Sequence of chain 1.A:
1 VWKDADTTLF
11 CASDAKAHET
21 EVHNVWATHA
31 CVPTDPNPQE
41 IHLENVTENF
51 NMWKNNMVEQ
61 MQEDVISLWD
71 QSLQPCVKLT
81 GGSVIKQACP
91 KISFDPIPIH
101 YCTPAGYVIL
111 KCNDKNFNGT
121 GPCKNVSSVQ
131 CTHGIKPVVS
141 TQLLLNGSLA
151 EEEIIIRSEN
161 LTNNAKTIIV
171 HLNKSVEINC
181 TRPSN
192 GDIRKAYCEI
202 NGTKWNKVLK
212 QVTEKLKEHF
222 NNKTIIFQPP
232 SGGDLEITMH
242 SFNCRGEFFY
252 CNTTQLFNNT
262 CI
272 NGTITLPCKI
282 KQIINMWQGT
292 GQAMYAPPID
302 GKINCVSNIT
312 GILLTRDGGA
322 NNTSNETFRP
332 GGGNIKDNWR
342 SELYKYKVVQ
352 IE

The small molecule below binds the protein below.
Small molecule (SMILES): CC(=O)N[C@@H]1[C@@H](O)[C@H](O)[C@@H](CO)O[C@H]1O

Binding-site contacts:
Ligand atom C8 contacts residue SER158 of chain 1.A at 3.9 Å.
Ligand atom C3 contacts residue THR120 of chain 1.A at 4.2 Å.
Ligand atom O5 contacts residue THR120 of chain 1.A at 3.6 Å (h-bond).
Ligand atom C7 contacts residue ASN118 of chain 1.A at 3.2 Å.
Ligand atom C6 contacts residue THR120 of chain 1.A at 4.1 Å.
Ligand atom C6 contacts residue PRO122 of chain 1.A at 4.5 Å (hydrophobic).
Ligand atom C6 contacts residue GLY121 of chain 1.A at 4.5 Å.
Ligand atom C1 contacts residue ASN118 of chain 1.A at 1.4 Å.
Ligand atom O6 contacts residue GLY121 of chain 1.A at 3.9 Å.
Ligand atom C8 contacts residue LEU161 of chain 1.A at 4.2 Å (hydrophobic).
Ligand atom O5 contacts residue ASN118 of chain 1.A at 2.4 Å (h-bond).
Ligand atom O6 contacts residue THR120 of chain 1.A at 3.4 Å (h-bond).
Ligand atom C2 contacts residue ASN118 of chain 1.A at 2.4 Å.
Ligand atom O7 contacts residue ASN118 of chain 1.A at 3.4 Å (h-bond).
Ligand atom C8 contacts residue ILE156 of chain 1.A at 3.8 Å (hydrophobic).
Ligand atom C5 contacts residue ASN118 of chain 1.A at 3.6 Å.
Ligand atom C1 contacts residue THR120 of chain 1.A at 3.7 Å.
Ligand atom O7 contacts residue HIS220 of chain 1.A at 3.6 Å.
Ligand atom C8 contacts residue ASN118 of chain 1.A at 4.2 Å.
Ligand atom C4 contacts residue ASN118 of chain 1.A at 4.2 Å.
Ligand atom C2 contacts residue THR120 of chain 1.A at 4.2 Å.
Ligand atom N2 contacts residue THR120 of chain 1.A at 4.0 Å.
Ligand atom O6 contacts residue PRO122 of chain 1.A at 3.8 Å.
Ligand atom C3 contacts residue ASN118 of chain 1.A at 3.7 Å.
Ligand atom C5 contacts residue THR120 of chain 1.A at 3.6 Å.
Ligand atom N2 contacts residue ASN118 of chain 1.A at 2.8 Å (h-bond).